This protein binds this small molecule.
Small molecule (SMILES): CC(=O)N[C@H]1[C@H]([C@H](O)[C@H](O)CO)O[C@@](O)(C(=O)O)C[C@@H]1O

Binding-site contacts:
Ligand atom O4 contacts residue ASN231 of chain 38.A at 4.2 Å.
Ligand atom C2 contacts residue THR286 of chain 11.A at 4.2 Å.
Ligand atom C2 contacts residue ASN231 of chain 38.A at 4.0 Å.
Ligand atom O4 contacts residue TRP287 of chain 11.A at 4.1 Å.
Ligand atom O1B contacts residue ASN284 of chain 11.A at 3.7 Å.
Ligand atom O2 contacts residue ARG232 of chain 38.A at 4.5 Å.
Ligand atom O2 contacts residue THR286 of chain 11.A at 4.0 Å.
Ligand atom O2 contacts residue ASN231 of chain 38.A at 4.2 Å.
Ligand atom C11 contacts residue SER256 of chain 38.A at 4.3 Å.
Ligand atom C5 contacts residue ASN231 of chain 38.A at 4.5 Å.
Ligand atom O2 contacts residue ASN284 of chain 11.A at 3.0 Å (h-bond).
Ligand atom C10 contacts residue SER256 of chain 38.A at 4.2 Å.
Ligand atom C11 contacts residue ASN55 of chain 11.A at 3.2 Å.
Ligand atom O10 contacts residue SER52 of chain 11.A at 4.4 Å.
Ligand atom O4 contacts residue VAL257 of chain 38.A at 3.1 Å.
Ligand atom C11 contacts residue GLY254 of chain 38.A at 3.6 Å.
Ligand atom O1A contacts residue ARG232 of chain 38.A at 3.5 Å.
Ligand atom C3 contacts residue TRP287 of chain 11.A at 4.1 Å (hydrophobic).
Ligand atom O1B contacts residue ASN231 of chain 38.A at 4.3 Å.
Ligand atom C4 contacts residue VAL257 of chain 38.A at 4.4 Å (hydrophobic).
Ligand atom C2 contacts residue ASN284 of chain 11.A at 3.9 Å.
Ligand atom O1B contacts residue ARG232 of chain 38.A at 2.5 Å (salt-bridge).
Ligand atom O1A contacts residue THR286 of chain 11.A at 4.2 Å.
Ligand atom C3 contacts residue ASN231 of chain 38.A at 3.9 Å.
Ligand atom O2 contacts residue TRP287 of chain 11.A at 4.5 Å.
Ligand atom C4 contacts residue ASN231 of chain 38.A at 3.5 Å.
Ligand atom O10 contacts residue SER256 of chain 38.A at 3.5 Å (h-bond).
Ligand atom C11 contacts residue ALA253 of chain 38.A at 3.6 Å (hydrophobic).
Ligand atom C1 contacts residue ASN284 of chain 11.A at 3.8 Å.
Ligand atom C1 contacts residue ARG232 of chain 38.A at 3.6 Å.
Ligand atom C10 contacts residue ASN55 of chain 11.A at 3.8 Å.
Ligand atom O1A contacts residue ASN231 of chain 38.A at 2.7 Å (h-bond).
Ligand atom O10 contacts residue ASN55 of chain 11.A at 3.4 Å (h-bond).
Ligand atom C3 contacts residue THR286 of chain 11.A at 3.5 Å.
Ligand atom C1 contacts residue ASN231 of chain 38.A at 3.6 Å.
Ligand atom O1A contacts residue ASN284 of chain 11.A at 4.5 Å.

Sequence of chain 38.A:
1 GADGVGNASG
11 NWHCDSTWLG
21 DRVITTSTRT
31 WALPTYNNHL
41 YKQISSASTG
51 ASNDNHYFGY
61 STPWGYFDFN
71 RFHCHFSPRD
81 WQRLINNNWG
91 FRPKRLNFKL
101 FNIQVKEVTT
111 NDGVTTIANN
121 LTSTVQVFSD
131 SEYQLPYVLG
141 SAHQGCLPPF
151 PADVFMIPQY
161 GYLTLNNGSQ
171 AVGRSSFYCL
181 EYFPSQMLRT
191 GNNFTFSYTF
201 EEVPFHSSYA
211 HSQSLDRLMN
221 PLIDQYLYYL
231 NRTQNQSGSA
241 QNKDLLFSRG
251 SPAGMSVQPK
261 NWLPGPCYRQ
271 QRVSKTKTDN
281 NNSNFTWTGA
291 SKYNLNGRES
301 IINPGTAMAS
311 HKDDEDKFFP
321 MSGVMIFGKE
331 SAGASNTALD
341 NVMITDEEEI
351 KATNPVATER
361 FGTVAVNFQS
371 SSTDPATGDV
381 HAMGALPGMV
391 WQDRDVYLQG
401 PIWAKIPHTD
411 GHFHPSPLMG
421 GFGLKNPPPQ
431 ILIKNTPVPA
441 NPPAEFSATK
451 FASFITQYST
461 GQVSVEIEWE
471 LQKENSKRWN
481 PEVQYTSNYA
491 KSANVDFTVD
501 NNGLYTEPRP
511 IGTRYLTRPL

Sequence of chain 11.A:
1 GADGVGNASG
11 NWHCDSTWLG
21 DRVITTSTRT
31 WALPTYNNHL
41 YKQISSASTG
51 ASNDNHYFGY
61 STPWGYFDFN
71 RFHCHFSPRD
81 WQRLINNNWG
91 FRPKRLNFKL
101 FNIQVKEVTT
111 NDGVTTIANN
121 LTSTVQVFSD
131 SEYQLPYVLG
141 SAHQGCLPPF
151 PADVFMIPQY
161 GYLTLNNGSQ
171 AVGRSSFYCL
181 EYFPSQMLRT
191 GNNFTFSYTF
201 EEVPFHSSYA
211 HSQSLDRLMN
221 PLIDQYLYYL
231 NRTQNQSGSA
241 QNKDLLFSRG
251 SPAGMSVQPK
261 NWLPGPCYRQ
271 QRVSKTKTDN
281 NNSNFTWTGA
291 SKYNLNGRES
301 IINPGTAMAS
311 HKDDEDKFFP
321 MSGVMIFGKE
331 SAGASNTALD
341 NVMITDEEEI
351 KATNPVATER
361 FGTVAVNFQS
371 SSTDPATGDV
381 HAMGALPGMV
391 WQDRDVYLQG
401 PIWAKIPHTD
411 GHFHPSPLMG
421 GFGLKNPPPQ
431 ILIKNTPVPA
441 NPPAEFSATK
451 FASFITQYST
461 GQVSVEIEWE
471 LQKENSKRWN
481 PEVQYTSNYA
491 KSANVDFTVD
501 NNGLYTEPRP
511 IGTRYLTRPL